The protein below binds the small molecule below.
Small molecule (SMILES): Cc1cn([C@H]2CC[C@@H](CO[P](=O)(O)O[C@H]3C[C@H](n4ccc(N)nc4=O)O[C@@H]3CO[P](=O)(O)O[C@H]3C[C@H](n4cc(C)c(=O)[nH]c4=O)O[C@@H]3CO[P](=O)(O)O[C@H]3C[C@H](n4ccc(N)nc4=O)O[C@@H]3CO[P](=O)(O)O[C@H]3C[C@H](n4cnc5c4NC=NC5N)O[C@@H]3CO[P](=O)(O)O[C@H]3C[C@H](n4cnc5c(=O)[nH]c(N)nc54)O[C@@H]3CO[P](=O)(O)O[C@H]3C[C@H](n4cc(C)c(=O)[nH]c4=O)O[C@@H]3CO[P](=O)(O)O[C@H]3C[C@H](n4ccc(N)nc4=O)O[C@@H]3CO[P](=O)(O)O[C@H]3C[C@H](n4ccc(N)nc4=O)O[C@@H]3CO)O2)c(=O)[nH]c1=O

Binding-site contacts:
Ligand atom C1' contacts residue HIS545 of chain 1.A at 3.6 Å.
Ligand atom C4' contacts residue VAL544 of chain 1.A at 3.5 Å (hydrophobic).
Ligand atom C4' contacts residue ARG294 of chain 1.A at 3.6 Å.
Ligand atom O3' contacts residue PRO343 of chain 1.A at 3.6 Å.
Ligand atom C5' contacts residue THR268 of chain 1.A at 3.6 Å.
Ligand atom O2 contacts residue ASN341 of chain 1.A at 2.9 Å (h-bond).
Ligand atom OP1 contacts residue ILE344 of chain 1.A at 2.8 Å (h-bond).
Ligand atom C2' contacts residue ASN341 of chain 1.A at 3.5 Å.
Ligand atom C1' contacts residue TYR303 of chain 1.A at 3.3 Å (hydrophobic).
Ligand atom OP2 contacts residue ARG345 of chain 1.A at 2.5 Å (salt-bridge).
Ligand atom OP2 contacts residue ARG345 of chain 1.A at 2.8 Å (salt-bridge).
Ligand atom O5' contacts residue ARG345 of chain 1.A at 3.1 Å (salt-bridge).
Ligand atom C5' contacts residue ILE342 of chain 1.A at 3.1 Å (hydrophobic).
Ligand atom O4' contacts residue TYR303 of chain 1.A at 3.5 Å (h-bond).
Ligand atom OP1 contacts residue ARG345 of chain 1.A at 2.9 Å (salt-bridge).
Ligand atom OP1 contacts residue ARG294 of chain 1.A at 2.9 Å (salt-bridge).
Ligand atom O5' contacts residue THR272 of chain 1.A at 3.5 Å (h-bond).
Ligand atom OP1 contacts residue GLN295 of chain 1.A at 3.4 Å.
Ligand atom OP1 contacts residue LYS267 of chain 1.A at 3.5 Å.
Ligand atom P contacts residue ARG294 of chain 1.A at 3.6 Å.
Ligand atom OP1 contacts residue ARG345 of chain 1.A at 3.6 Å.
Ligand atom P contacts residue ARG345 of chain 1.A at 3.2 Å.
Ligand atom OP1 contacts residue PRO343 of chain 1.A at 3.5 Å.
Ligand atom C1' contacts residue GLN340 of chain 1.A at 3.5 Å.
Ligand atom O4' contacts residue HIS545 of chain 1.A at 3.4 Å.
Ligand atom C4' contacts residue ILE342 of chain 1.A at 3.6 Å (hydrophobic).
Ligand atom O3' contacts residue THR268 of chain 1.A at 3.3 Å.
Ligand atom C3' contacts residue ASP546 of chain 1.A at 3.5 Å.
Ligand atom OP1 contacts residue THR272 of chain 1.A at 2.8 Å (h-bond).
Ligand atom C5' contacts residue THR272 of chain 1.A at 3.4 Å.
Ligand atom OP2 contacts residue ALA274 of chain 1.A at 3.4 Å.
Ligand atom C2' contacts residue GLN340 of chain 1.A at 3.6 Å.
Ligand atom OP1 contacts residue LYS267 of chain 1.A at 3.1 Å (salt-bridge).
Ligand atom O3' contacts residue ARG294 of chain 1.A at 3.1 Å (salt-bridge).
Ligand atom OP1 contacts residue THR268 of chain 1.A at 2.6 Å (h-bond).
Ligand atom OP1 contacts residue THR266 of chain 1.A at 2.8 Å (h-bond).
Ligand atom O4' contacts residue ASN341 of chain 1.A at 3.2 Å.
Ligand atom O2 contacts residue LYS298 of chain 1.A at 3.3 Å.
Ligand atom O2 contacts residue ARG331 of chain 1.A at 2.8 Å (salt-bridge).
Ligand atom C5' contacts residue ARG294 of chain 1.A at 3.3 Å.

Sequence of chain 1.A:
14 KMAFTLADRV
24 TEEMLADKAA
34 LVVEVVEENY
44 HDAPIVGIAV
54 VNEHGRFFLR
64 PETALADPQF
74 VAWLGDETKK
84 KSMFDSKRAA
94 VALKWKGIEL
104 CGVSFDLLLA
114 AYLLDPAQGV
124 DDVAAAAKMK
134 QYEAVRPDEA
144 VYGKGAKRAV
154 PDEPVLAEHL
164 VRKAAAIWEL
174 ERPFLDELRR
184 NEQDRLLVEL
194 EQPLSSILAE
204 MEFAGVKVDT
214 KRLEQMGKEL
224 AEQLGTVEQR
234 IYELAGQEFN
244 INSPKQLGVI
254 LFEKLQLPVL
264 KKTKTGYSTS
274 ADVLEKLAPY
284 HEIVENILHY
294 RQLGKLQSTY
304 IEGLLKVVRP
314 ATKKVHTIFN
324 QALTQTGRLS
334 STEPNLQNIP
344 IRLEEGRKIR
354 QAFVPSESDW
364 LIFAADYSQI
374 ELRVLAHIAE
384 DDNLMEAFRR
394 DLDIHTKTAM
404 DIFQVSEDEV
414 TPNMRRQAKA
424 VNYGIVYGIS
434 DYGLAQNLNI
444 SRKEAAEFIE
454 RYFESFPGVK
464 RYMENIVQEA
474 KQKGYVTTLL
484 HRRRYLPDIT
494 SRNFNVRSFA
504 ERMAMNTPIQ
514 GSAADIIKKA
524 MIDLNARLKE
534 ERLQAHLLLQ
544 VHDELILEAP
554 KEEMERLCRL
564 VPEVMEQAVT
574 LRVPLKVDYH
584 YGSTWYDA